A protein and the small-molecule ligand that binds it are described below.
Small molecule (SMILES): CC(=O)C(=O)O

Binding-site contacts:
Ligand atom C contacts residue MN1 of chain 1.EA at 3.1 Å.
Ligand atom CB contacts residue ARG72 of chain 1.H at 4.0 Å.
Ligand atom O3 contacts residue ASP295 of chain 1.H at 4.5 Å.
Ligand atom CB contacts residue ALA326 of chain 1.H at 4.2 Å (hydrophobic).
Ligand atom C contacts residue THR327 of chain 1.H at 3.7 Å.
Ligand atom O3 contacts residue ARG72 of chain 1.H at 3.9 Å.
Ligand atom OXT contacts residue GLY294 of chain 1.H at 2.7 Å (h-bond).
Ligand atom C contacts residue ALA292 of chain 1.H at 3.5 Å (hydrophobic).
Ligand atom O contacts residue MN1 of chain 1.EA at 2.3 Å.
Ligand atom CB contacts residue THR327 of chain 1.H at 3.4 Å.
Ligand atom O contacts residue GLU271 of chain 1.H at 2.6 Å (salt-bridge).
Ligand atom O3 contacts residue GLU271 of chain 1.H at 3.6 Å (salt-bridge).
Ligand atom O contacts residue GLY294 of chain 1.H at 4.0 Å.
Ligand atom CB contacts residue LYS269 of chain 1.H at 4.3 Å.
Ligand atom O contacts residue ASP295 of chain 1.H at 2.4 Å (salt-bridge).
Ligand atom O3 contacts residue LYS269 of chain 1.H at 2.7 Å (salt-bridge).
Ligand atom OXT contacts residue MN1 of chain 1.EA at 4.3 Å.
Ligand atom OXT contacts residue ARG293 of chain 1.H at 3.8 Å.
Ligand atom CA contacts residue ASP295 of chain 1.H at 4.5 Å.
Ligand atom C contacts residue ASP295 of chain 1.H at 3.7 Å.
Ligand atom CA contacts residue GLU271 of chain 1.H at 3.8 Å.
Ligand atom OXT contacts residue THR327 of chain 1.H at 2.8 Å (h-bond).
Ligand atom OXT contacts residue ASP295 of chain 1.H at 3.6 Å.
Ligand atom C contacts residue GLY294 of chain 1.H at 3.9 Å.
Ligand atom CA contacts residue MN1 of chain 1.EA at 3.2 Å.
Ligand atom CA contacts residue ALA292 of chain 1.H at 3.8 Å (hydrophobic).
Ligand atom CB contacts residue MET359 of chain 1.H at 3.6 Å (hydrophobic).
Ligand atom C contacts residue GLU271 of chain 1.H at 3.5 Å.
Ligand atom CB contacts residue ALA292 of chain 1.H at 4.3 Å (hydrophobic).
Ligand atom O3 contacts residue ALA292 of chain 1.H at 4.4 Å.
Ligand atom OXT contacts residue GLU271 of chain 1.H at 4.4 Å.
Ligand atom O3 contacts residue MN1 of chain 1.EA at 2.6 Å.
Ligand atom CB contacts residue MET290 of chain 1.H at 3.7 Å (hydrophobic).
Ligand atom OXT contacts residue ALA292 of chain 1.H at 3.3 Å.
Ligand atom CA contacts residue THR327 of chain 1.H at 3.8 Å.
Ligand atom CA contacts residue LYS269 of chain 1.H at 3.9 Å.
Ligand atom O contacts residue ALA292 of chain 1.H at 3.9 Å.

Sequence of chain 1.H:
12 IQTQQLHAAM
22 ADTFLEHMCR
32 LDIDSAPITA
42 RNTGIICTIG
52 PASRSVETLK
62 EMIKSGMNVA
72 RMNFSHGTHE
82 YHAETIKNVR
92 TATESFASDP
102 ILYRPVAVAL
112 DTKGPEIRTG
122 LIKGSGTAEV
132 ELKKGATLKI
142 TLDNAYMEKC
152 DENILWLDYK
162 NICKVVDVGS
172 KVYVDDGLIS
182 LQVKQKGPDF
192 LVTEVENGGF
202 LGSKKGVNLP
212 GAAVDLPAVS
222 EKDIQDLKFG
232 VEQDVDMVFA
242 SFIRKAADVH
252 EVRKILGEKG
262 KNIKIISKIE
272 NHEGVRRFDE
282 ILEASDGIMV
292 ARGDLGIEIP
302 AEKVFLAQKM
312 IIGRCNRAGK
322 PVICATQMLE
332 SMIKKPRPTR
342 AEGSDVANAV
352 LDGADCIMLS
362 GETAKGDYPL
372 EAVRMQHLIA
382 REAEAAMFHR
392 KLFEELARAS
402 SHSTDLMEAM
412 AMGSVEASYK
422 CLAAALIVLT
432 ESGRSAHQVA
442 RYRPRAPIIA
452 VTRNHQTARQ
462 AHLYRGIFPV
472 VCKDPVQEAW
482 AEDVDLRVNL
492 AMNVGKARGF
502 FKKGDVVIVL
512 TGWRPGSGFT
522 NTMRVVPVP